Binding-site contacts:
Ligand atom C4 contacts residue TYR187 of chain 1.G at 3.5 Å (hydrophobic).
Ligand atom OP4 contacts residue ARG109 of chain 1.G at 2.7 Å (salt-bridge).
Ligand atom N1 contacts residue SER162 of chain 1.G at 2.5 Å (h-bond).
Ligand atom N contacts residue GLU81 of chain 1.G at 2.4 Å (salt-bridge).
Ligand atom OP3 contacts residue ARG192 of chain 1.G at 2.8 Å (salt-bridge).
Ligand atom O contacts residue HIS182 of chain 1.G at 2.7 Å (h-bond).
Ligand atom C contacts residue HIS222 of chain 1.G at 3.2 Å.
Ligand atom O contacts residue TYR160 of chain 1.G at 3.1 Å (h-bond).
Ligand atom C5 contacts residue TYR187 of chain 1.G at 3.4 Å (hydrophobic).
Ligand atom C2A contacts residue TYR187 of chain 1.G at 3.3 Å (hydrophobic).
Ligand atom CB contacts residue TYR160 of chain 1.G at 3.3 Å (hydrophobic).
Ligand atom P contacts residue ARG109 of chain 1.G at 3.0 Å.
Ligand atom OXT contacts residue ARG294 of chain 1.G at 2.7 Å (salt-bridge).
Ligand atom CD contacts residue LYS626 of chain 1.C at 3.0 Å.
Ligand atom OP2 contacts residue SER114 of chain 1.G at 3.3 Å (h-bond).
Ligand atom OP3 contacts residue TYR187 of chain 1.G at 3.4 Å (h-bond).
Ligand atom C3 contacts residue TYR187 of chain 1.G at 3.4 Å (hydrophobic).
Ligand atom P contacts residue SER114 of chain 1.G at 3.4 Å.
Ligand atom OXT contacts residue GLU81 of chain 1.G at 3.6 Å (salt-bridge).
Ligand atom OP1 contacts residue ARG192 of chain 1.G at 3.4 Å (salt-bridge).
Ligand atom OXT contacts residue HIS222 of chain 1.G at 3.4 Å (h-bond).
Ligand atom OP1 contacts residue SER114 of chain 1.G at 2.4 Å (h-bond).
Ligand atom C5 contacts residue TYR160 of chain 1.G at 3.5 Å (hydrophobic).
Ligand atom OP1 contacts residue TYR187 of chain 1.G at 2.8 Å (h-bond).
Ligand atom C6 contacts residue SER162 of chain 1.G at 3.4 Å.
Ligand atom OXT contacts residue GLN296 of chain 1.G at 3.2 Å (h-bond).
Ligand atom C2A contacts residue SER162 of chain 1.G at 3.5 Å.
Ligand atom O3 contacts residue ASN223 of chain 1.G at 2.8 Å (h-bond).
Ligand atom N1 contacts residue TYR187 of chain 1.G at 3.3 Å.
Ligand atom NE contacts residue LYS626 of chain 1.C at 3.5 Å (salt-bridge).
Ligand atom OP1 contacts residue ARG109 of chain 1.G at 3.0 Å (salt-bridge).
Ligand atom OP2 contacts residue ARG109 of chain 1.G at 3.0 Å (salt-bridge).
Ligand atom C2 contacts residue TYR187 of chain 1.G at 3.5 Å (hydrophobic).
Ligand atom O3 contacts residue HIS222 of chain 1.G at 3.5 Å.
Ligand atom C2 contacts residue SER162 of chain 1.G at 3.4 Å.
Ligand atom O contacts residue HIS222 of chain 1.G at 2.8 Å (h-bond).
Ligand atom C6 contacts residue TYR187 of chain 1.G at 3.4 Å (hydrophobic).
Ligand atom C4A contacts residue LYS626 of chain 1.C at 3.4 Å.
Ligand atom C6 contacts residue TYR160 of chain 1.G at 3.4 Å (hydrophobic).
Ligand atom OP2 contacts residue GLN113 of chain 1.G at 3.4 Å (h-bond).

Sequence of chain 1.C:
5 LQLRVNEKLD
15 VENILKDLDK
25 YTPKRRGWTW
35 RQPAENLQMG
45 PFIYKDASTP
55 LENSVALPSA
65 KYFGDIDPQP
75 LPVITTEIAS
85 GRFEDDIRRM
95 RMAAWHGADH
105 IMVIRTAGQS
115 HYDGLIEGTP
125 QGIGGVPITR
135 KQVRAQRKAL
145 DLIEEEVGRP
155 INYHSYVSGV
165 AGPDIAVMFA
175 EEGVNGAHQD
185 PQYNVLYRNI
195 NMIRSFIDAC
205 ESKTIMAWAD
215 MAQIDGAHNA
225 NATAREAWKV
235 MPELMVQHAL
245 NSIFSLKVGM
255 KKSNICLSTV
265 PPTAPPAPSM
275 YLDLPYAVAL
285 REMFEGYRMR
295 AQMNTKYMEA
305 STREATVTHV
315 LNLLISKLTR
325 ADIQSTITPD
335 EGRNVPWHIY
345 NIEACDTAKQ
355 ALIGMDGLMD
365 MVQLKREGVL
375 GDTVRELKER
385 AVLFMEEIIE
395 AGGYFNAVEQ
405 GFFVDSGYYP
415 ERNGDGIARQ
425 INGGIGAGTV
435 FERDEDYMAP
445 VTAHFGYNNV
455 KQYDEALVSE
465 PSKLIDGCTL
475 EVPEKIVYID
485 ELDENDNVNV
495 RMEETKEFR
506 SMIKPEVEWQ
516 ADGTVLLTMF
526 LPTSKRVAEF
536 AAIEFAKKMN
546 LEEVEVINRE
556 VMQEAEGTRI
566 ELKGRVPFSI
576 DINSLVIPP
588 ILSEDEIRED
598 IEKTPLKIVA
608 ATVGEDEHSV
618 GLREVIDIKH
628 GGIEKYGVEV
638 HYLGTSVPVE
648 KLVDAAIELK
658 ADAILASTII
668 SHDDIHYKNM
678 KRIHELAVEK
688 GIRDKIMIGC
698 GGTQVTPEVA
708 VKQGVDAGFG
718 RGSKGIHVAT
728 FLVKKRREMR

Sequence of chain 1.G:
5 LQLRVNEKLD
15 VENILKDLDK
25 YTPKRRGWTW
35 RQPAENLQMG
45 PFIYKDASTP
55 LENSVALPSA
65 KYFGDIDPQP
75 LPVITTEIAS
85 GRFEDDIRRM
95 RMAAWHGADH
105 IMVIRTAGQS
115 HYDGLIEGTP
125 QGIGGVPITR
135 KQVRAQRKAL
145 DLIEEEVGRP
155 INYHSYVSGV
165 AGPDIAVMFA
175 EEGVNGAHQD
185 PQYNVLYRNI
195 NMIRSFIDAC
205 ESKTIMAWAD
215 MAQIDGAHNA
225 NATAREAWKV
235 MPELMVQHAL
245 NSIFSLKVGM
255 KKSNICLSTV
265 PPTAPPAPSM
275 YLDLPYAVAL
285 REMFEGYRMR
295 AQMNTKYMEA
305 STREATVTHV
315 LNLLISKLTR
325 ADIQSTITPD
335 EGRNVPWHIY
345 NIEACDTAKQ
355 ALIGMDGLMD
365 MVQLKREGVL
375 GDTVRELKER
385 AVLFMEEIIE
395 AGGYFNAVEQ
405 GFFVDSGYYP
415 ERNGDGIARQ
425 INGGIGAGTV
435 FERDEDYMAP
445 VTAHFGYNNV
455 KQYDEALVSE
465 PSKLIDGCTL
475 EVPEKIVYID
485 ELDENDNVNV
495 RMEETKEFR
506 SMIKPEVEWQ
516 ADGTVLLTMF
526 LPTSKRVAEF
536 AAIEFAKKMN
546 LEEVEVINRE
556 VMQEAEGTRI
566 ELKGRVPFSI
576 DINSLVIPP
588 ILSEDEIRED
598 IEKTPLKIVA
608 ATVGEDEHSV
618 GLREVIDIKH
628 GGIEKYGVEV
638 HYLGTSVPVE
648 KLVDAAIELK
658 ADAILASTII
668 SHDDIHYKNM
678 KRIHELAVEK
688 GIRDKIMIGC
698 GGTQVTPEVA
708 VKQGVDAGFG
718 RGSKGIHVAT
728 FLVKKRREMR

The protein below binds the small molecule below.
Small molecule (SMILES): Cc1ncc(COP(=O)(O)O)c(/C=N/CCC[C@H](N)C(=O)O)c1O